The protein below binds the small molecule below.
Small molecule (SMILES): CC(C)C[C@H](NC(=O)[C@H](CCc1ccccc1)NC(=O)CN1CCOCC1)C(=O)N[C@@H](Cc1ccccc1)C(=O)N[C@@H](CC(C)C)[C@@H](O)[C@H](C)CO

Binding-site contacts:
Ligand atom N4 contacts residue THR22 of chain 1.N at 3.7 Å.
Ligand atom C59 contacts residue SER129 of chain 1.N at 3.8 Å.
Ligand atom C26 contacts residue SER118 of chain 1.H at 3.5 Å.
Ligand atom C45 contacts residue ARG45 of chain 1.N at 3.3 Å.
Ligand atom C47 contacts residue THR1 of chain 1.N at 1.4 Å.
Ligand atom C18 contacts residue SER48 of chain 1.N at 3.7 Å.
Ligand atom O40 contacts residue THR20 of chain 1.N at 3.4 Å.
Ligand atom O21 contacts residue THR21 of chain 1.N at 3.8 Å.
Ligand atom O40 contacts residue THR21 of chain 1.N at 3.2 Å (h-bond).
Ligand atom C42 contacts residue THR1 of chain 1.N at 2.3 Å.
Ligand atom O60 contacts residue THR1 of chain 1.N at 3.0 Å (h-bond).
Ligand atom O48 contacts residue GLY47 of chain 1.N at 2.7 Å (h-bond).
Ligand atom N41 contacts residue THR1 of chain 1.N at 3.6 Å.
Ligand atom C27 contacts residue THR22 of chain 1.N at 3.0 Å.
Ligand atom C46 contacts residue THR20 of chain 1.N at 3.4 Å.
Ligand atom C51 contacts residue THR1 of chain 1.N at 1.5 Å.
Ligand atom C42 contacts residue GLY47 of chain 1.N at 3.7 Å.
Ligand atom O29 contacts residue ALA49 of chain 1.N at 3.1 Å (h-bond).
Ligand atom C26 contacts residue HIS114 of chain 1.H at 3.5 Å.
Ligand atom C43 contacts residue THR1 of chain 1.N at 2.8 Å.
Ligand atom O48 contacts residue SER46 of chain 1.N at 3.4 Å.
Ligand atom N41 contacts residue GLY47 of chain 1.N at 2.8 Å (h-bond).
Ligand atom O48 contacts residue THR1 of chain 1.N at 2.3 Å (h-bond).
Ligand atom C24 contacts residue THR20 of chain 1.N at 3.8 Å.
Ligand atom C37 contacts residue SER48 of chain 1.N at 3.8 Å.
Ligand atom C58 contacts residue THR1 of chain 1.N at 2.5 Å.
Ligand atom N30 contacts residue THR21 of chain 1.N at 3.0 Å (h-bond).
Ligand atom C23 contacts residue THR21 of chain 1.N at 3.5 Å.
Ligand atom C38 contacts residue GLY47 of chain 1.N at 3.4 Å.
Ligand atom C58 contacts residue SER168 of chain 1.N at 3.5 Å.
Ligand atom C43 contacts residue GLY47 of chain 1.N at 3.3 Å.
Ligand atom O21 contacts residue THR22 of chain 1.N at 3.4 Å.
Ligand atom O60 contacts residue SER129 of chain 1.N at 3.6 Å.
Ligand atom C39 contacts residue GLY47 of chain 1.N at 3.5 Å.
Ligand atom C28 contacts residue THR21 of chain 1.N at 3.8 Å.
Ligand atom C13 contacts residue HIS116 of chain 1.H at 3.7 Å.
Ligand atom C31 contacts residue GLY47 of chain 1.N at 3.4 Å.
Ligand atom C44 contacts residue THR1 of chain 1.N at 3.6 Å.
Ligand atom C38 contacts residue SER48 of chain 1.N at 3.8 Å.
Ligand atom C59 contacts residue THR1 of chain 1.N at 2.5 Å.

Sequence of chain 1.N:
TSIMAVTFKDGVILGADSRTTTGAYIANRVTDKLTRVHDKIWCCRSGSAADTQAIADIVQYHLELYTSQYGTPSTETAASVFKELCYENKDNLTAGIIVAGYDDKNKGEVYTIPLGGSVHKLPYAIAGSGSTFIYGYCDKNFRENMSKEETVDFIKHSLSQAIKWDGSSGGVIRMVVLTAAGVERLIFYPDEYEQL

Sequence of chain 1.H:
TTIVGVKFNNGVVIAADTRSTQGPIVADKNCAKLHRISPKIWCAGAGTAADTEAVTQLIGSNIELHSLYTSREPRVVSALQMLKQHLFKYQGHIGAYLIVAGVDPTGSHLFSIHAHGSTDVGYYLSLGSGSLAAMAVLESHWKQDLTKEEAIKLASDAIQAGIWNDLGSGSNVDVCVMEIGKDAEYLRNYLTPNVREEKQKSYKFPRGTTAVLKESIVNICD